Sequence of chain 1.D:
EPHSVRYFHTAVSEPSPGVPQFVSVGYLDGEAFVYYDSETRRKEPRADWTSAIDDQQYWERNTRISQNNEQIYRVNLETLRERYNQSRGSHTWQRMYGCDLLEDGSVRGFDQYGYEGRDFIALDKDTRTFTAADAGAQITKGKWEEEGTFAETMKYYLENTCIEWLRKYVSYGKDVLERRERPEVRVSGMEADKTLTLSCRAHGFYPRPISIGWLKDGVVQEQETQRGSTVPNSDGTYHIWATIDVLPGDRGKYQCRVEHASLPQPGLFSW

Binding-site contacts:
Ligand atom N contacts residue ASN76 of chain 1.D at 2.8 Å (h-bond).
Ligand atom CD contacts residue HIS9 of chain 1.D at 3.6 Å.
Ligand atom CG2 contacts residue PHE120 of chain 1.D at 3.6 Å (hydrophobic).
Ligand atom CA contacts residue TYR169 of chain 1.D at 3.6 Å (hydrophobic).
Ligand atom CG2 contacts residue PHE150 of chain 1.D at 3.3 Å (hydrophobic).
Ligand atom N contacts residue TYR97 of chain 1.D at 3.2 Å (h-bond).
Ligand atom O contacts residue LYS143 of chain 1.D at 3.4 Å (salt-bridge).
Ligand atom CG contacts residue TYR97 of chain 1.D at 3.6 Å (hydrophobic).
Ligand atom CG contacts residue TYR7 of chain 1.D at 3.4 Å (hydrophobic).
Ligand atom CA contacts residue TYR97 of chain 1.D at 3.4 Å (hydrophobic).
Ligand atom O contacts residue ILE72 of chain 1.D at 3.2 Å.
Ligand atom O contacts residue TRP144 of chain 1.D at 3.0 Å (h-bond).
Ligand atom CD contacts residue TYR7 of chain 1.D at 3.6 Å (hydrophobic).
Ligand atom CG1 contacts residue THR153 of chain 1.D at 3.4 Å.
Ligand atom OE2 contacts residue SER24 of chain 1.D at 3.0 Å (h-bond).
Ligand atom O contacts residue ILE65 of chain 1.D at 3.0 Å.
Ligand atom OE1 contacts residue HIS9 of chain 1.D at 2.7 Å (h-bond).
Ligand atom CA contacts residue TYR157 of chain 1.D at 3.6 Å (hydrophobic).
Ligand atom CA contacts residue TYR7 of chain 1.D at 3.4 Å (hydrophobic).
Ligand atom C contacts residue TYR7 of chain 1.D at 3.4 Å (hydrophobic).
Ligand atom N contacts residue TYR169 of chain 1.D at 2.7 Å (h-bond).
Ligand atom N contacts residue TYR157 of chain 1.D at 3.6 Å.
Ligand atom CG1 contacts residue LEU80 of chain 1.D at 3.4 Å (hydrophobic).
Ligand atom O contacts residue TYR157 of chain 1.D at 2.5 Å (h-bond).
Ligand atom N contacts residue ASN62 of chain 1.D at 3.4 Å (h-bond).
Ligand atom OE2 contacts residue LYS43 of chain 1.D at 2.4 Å (salt-bridge).
Ligand atom OE1 contacts residue TYR97 of chain 1.D at 2.8 Å (h-bond).
Ligand atom N contacts residue TYR7 of chain 1.D at 3.0 Å (h-bond).
Ligand atom O contacts residue ASN76 of chain 1.D at 3.1 Å (h-bond).
Ligand atom CG2 contacts residue THR140 of chain 1.D at 3.5 Å.
Ligand atom O contacts residue THR140 of chain 1.D at 3.3 Å (h-bond).
Ligand atom CG contacts residue LYS43 of chain 1.D at 3.5 Å.
Ligand atom O contacts residue ARG83 of chain 1.D at 3.4 Å (salt-bridge).
Ligand atom CD contacts residue TYR97 of chain 1.D at 3.6 Å (hydrophobic).
Ligand atom CD contacts residue LYS43 of chain 1.D at 3.3 Å.
Ligand atom C contacts residue TYR157 of chain 1.D at 3.5 Å (hydrophobic).
Ligand atom CB contacts residue TYR113 of chain 1.D at 3.5 Å (hydrophobic).
Ligand atom CA contacts residue TYR157 of chain 1.D at 3.6 Å (hydrophobic).
Ligand atom CB contacts residue TYR97 of chain 1.D at 3.2 Å (hydrophobic).
Ligand atom CB contacts residue TRP165 of chain 1.D at 3.4 Å (hydrophobic).

This protein binds this small molecule.
Small molecule (SMILES): CC[C@H](C)[C@H](NC(=O)[C@H](C)NC(=O)[C@H](CCC(=O)O)NC(=O)[C@H](C)N)C(=O)N[C@H](C(=O)N[C@H](C(=O)N[C@@H](C)C(=O)N[C@@H](CCSC)C(=O)N[C@H](C=O)C(C)C)C(C)C)[C@@H](C)CC